A small-molecule ligand and the protein it binds are described below.
Small molecule (SMILES): CC(=O)N[C@H]1[C@H](O[C@H]2[C@H](O)[C@@H](NC(C)=O)CO[C@@H]2CO)O[C@H](CO)[C@@H](O[C@@H]2O[C@H](CO)[C@@H](O)[C@H](O)[C@@H]2O)[C@@H]1O

Sequence of chain 1.B:
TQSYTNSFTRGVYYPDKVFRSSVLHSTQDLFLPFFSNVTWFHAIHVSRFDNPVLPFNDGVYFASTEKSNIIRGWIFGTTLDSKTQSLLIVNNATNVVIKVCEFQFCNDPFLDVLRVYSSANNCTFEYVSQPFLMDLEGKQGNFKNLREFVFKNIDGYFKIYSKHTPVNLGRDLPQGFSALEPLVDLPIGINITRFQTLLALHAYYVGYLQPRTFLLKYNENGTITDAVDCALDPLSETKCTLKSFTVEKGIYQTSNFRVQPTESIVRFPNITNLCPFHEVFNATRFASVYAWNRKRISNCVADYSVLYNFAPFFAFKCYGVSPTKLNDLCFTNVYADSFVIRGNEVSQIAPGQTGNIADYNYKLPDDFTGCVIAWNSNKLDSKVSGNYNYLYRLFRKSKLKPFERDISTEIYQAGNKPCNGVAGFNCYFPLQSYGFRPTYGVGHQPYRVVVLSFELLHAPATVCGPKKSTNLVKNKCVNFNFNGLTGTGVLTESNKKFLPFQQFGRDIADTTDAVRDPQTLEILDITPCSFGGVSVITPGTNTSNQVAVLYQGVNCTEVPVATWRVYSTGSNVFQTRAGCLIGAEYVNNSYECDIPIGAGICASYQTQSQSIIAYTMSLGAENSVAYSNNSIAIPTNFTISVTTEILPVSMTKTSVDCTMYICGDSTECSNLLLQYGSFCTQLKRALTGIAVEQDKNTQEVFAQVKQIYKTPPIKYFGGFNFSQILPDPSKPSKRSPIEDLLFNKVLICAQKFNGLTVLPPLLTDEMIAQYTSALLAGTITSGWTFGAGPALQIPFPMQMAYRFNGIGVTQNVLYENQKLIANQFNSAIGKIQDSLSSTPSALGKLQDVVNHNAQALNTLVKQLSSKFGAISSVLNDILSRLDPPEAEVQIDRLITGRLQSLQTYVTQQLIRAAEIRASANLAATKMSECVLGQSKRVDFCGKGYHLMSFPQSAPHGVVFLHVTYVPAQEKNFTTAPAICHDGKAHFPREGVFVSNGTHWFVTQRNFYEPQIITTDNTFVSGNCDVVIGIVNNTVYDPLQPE

Binding-site contacts:
Ligand atom C8 contacts residue THR1097 of chain 1.B at 4.4 Å.
Ligand atom C4 contacts residue HIS1098 of chain 1.B at 3.8 Å.
Ligand atom C1 contacts residue ASN1095 of chain 1.B at 1.4 Å.
Ligand atom N2 contacts residue GLY1096 of chain 1.B at 4.5 Å.
Ligand atom N2 contacts residue HIS1098 of chain 1.B at 4.5 Å.
Ligand atom C7 contacts residue ASN1095 of chain 1.B at 4.0 Å.
Ligand atom C2 contacts residue HIS1098 of chain 1.B at 4.5 Å.
Ligand atom C2 contacts residue ASN1095 of chain 1.B at 2.5 Å.
Ligand atom O5 contacts residue PHE1100 of chain 1.B at 4.0 Å.
Ligand atom O4 contacts residue HIS1098 of chain 1.B at 3.5 Å.
Ligand atom C5 contacts residue HIS1098 of chain 1.B at 3.4 Å.
Ligand atom C4 contacts residue ASN1095 of chain 1.B at 4.2 Å.
Ligand atom C3 contacts residue THR1097 of chain 1.B at 4.1 Å.
Ligand atom C3 contacts residue ASN1095 of chain 1.B at 3.8 Å.
Ligand atom C6 contacts residue PHE1100 of chain 1.B at 3.6 Å (hydrophobic).
Ligand atom O5 contacts residue HIS1098 of chain 1.B at 4.2 Å.
Ligand atom C7 contacts residue HIS1098 of chain 1.B at 4.4 Å.
Ligand atom C3 contacts residue HIS1098 of chain 1.B at 3.8 Å.
Ligand atom C5 contacts residue PHE1100 of chain 1.B at 4.4 Å (hydrophobic).
Ligand atom N2 contacts residue ASN1095 of chain 1.B at 2.9 Å (h-bond).
Ligand atom C1 contacts residue HIS1098 of chain 1.B at 4.0 Å.
Ligand atom C6 contacts residue HIS1098 of chain 1.B at 4.3 Å.
Ligand atom C5 contacts residue ASN1095 of chain 1.B at 3.7 Å.
Ligand atom C2 contacts residue THR1097 of chain 1.B at 4.3 Å.
Ligand atom C1 contacts residue THR1097 of chain 1.B at 4.3 Å.
Ligand atom O5 contacts residue ASN1095 of chain 1.B at 2.4 Å (h-bond).
Ligand atom N2 contacts residue THR1097 of chain 1.B at 3.9 Å.